Binding-site contacts:
Ligand atom C1 contacts residue ASN346 of chain 1.C at 1.5 Å.
Ligand atom C5 contacts residue ASN346 of chain 1.C at 3.8 Å.
Ligand atom C2 contacts residue GLN328 of chain 1.C at 4.1 Å.
Ligand atom O7 contacts residue ASN346 of chain 1.C at 3.3 Å (h-bond).
Ligand atom O5 contacts residue ASN335 of chain 1.C at 3.2 Å.
Ligand atom C7 contacts residue GLN328 of chain 1.C at 4.5 Å.
Ligand atom C1 contacts residue ASN335 of chain 1.C at 3.7 Å.
Ligand atom C3 contacts residue ASN346 of chain 1.C at 3.7 Å.
Ligand atom O6 contacts residue GLU330 of chain 1.C at 2.6 Å (salt-bridge).
Ligand atom O3 contacts residue GLN328 of chain 1.C at 4.4 Å.
Ligand atom O6 contacts residue ASN335 of chain 1.C at 3.1 Å (h-bond).
Ligand atom C4 contacts residue ASN346 of chain 1.C at 4.2 Å.
Ligand atom C7 contacts residue ASN346 of chain 1.C at 3.3 Å.
Ligand atom C5 contacts residue ASN335 of chain 1.C at 4.2 Å.
Ligand atom O7 contacts residue LYS337 of chain 1.C at 2.6 Å (salt-bridge).
Ligand atom C6 contacts residue ASN335 of chain 1.C at 4.1 Å.
Ligand atom C6 contacts residue GLU330 of chain 1.C at 3.9 Å.
Ligand atom N2 contacts residue ASN346 of chain 1.C at 2.6 Å (h-bond).
Ligand atom C4 contacts residue ASN335 of chain 1.C at 4.3 Å.
Ligand atom O5 contacts residue ASN346 of chain 1.C at 2.6 Å (h-bond).
Ligand atom C8 contacts residue LYS337 of chain 1.C at 4.3 Å.
Ligand atom O7 contacts residue GLN328 of chain 1.C at 3.5 Å (h-bond).
Ligand atom C2 contacts residue ASN335 of chain 1.C at 4.4 Å.
Ligand atom C7 contacts residue LYS337 of chain 1.C at 3.7 Å.
Ligand atom C2 contacts residue ASN346 of chain 1.C at 2.3 Å.

Sequence of chain 1.C:
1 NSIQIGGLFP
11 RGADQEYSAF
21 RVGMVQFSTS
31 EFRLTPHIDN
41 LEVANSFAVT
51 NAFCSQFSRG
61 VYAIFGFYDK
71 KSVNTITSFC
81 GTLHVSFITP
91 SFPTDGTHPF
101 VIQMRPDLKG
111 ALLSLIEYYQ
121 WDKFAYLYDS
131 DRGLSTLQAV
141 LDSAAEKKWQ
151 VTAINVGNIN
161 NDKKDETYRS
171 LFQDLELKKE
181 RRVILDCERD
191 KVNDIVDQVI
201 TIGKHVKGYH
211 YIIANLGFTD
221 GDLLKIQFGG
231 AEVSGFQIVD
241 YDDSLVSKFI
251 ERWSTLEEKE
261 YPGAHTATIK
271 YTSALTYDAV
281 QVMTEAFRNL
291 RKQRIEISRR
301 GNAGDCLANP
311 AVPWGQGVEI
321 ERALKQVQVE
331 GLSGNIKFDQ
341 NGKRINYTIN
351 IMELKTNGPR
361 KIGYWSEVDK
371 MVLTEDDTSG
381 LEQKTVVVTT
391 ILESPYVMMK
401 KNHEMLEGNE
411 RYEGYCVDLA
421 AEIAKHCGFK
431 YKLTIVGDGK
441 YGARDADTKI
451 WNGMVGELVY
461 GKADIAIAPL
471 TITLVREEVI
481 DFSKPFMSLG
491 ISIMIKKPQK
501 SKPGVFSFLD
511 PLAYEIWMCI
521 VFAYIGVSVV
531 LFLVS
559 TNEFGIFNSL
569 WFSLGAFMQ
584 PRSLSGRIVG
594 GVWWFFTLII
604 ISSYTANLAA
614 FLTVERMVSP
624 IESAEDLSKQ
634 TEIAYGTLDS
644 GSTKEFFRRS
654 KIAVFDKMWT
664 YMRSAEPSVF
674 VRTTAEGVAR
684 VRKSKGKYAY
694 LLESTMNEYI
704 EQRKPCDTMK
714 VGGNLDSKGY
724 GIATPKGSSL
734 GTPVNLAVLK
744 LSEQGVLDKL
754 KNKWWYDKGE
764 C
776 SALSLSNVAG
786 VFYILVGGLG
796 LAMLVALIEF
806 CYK

A protein and the small-molecule ligand that binds it are described below.
Small molecule (SMILES): CC(=O)N[C@H]1[C@H](O[C@H]2[C@H](O)[C@@H](NC(C)=O)CO[C@@H]2CO)O[C@H](CO)[C@@H](O)[C@@H]1O